Sequence of chain 1.A:
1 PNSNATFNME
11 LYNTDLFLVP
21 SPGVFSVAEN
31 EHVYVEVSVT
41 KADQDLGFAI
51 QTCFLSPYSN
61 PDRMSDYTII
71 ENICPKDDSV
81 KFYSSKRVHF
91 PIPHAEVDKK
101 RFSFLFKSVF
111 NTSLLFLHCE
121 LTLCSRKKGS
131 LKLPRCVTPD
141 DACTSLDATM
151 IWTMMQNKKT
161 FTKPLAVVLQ

A protein and the small-molecule ligand that binds it are described below.
Small molecule (SMILES): CC(=O)N[C@H]1[C@H](O[C@H]2[C@H](O[C@@H]3O[C@@H](C)[C@@H](O)[C@@H](O)[C@@H]3O)[C@@H](NC(C)=O)CO[C@@H]2CO[C@H]2O[C@@H](C)[C@@H](O)[C@@H](O)[C@@H]2O)O[C@H](CO)[C@@H](O[C@@H]2O[C@H](CO[C@@H]3O[C@H](CO)[C@@H](O)[C@H](O)[C@@H]3O)[C@@H](O)[C@H](O[C@@H]3O[C@H](CO)[C@@H](O)[C@H](O)[C@@H]3O)[C@@H]2O)[C@@H]1O

Binding-site contacts:
Ligand atom C8 contacts residue TYR58 of chain 1.A at 3.4 Å (hydrophobic).
Ligand atom O5 contacts residue PRO57 of chain 1.A at 3.6 Å (h-bond).
Ligand atom N2 contacts residue ASN4 of chain 1.B at 2.9 Å (h-bond).
Ligand atom O4 contacts residue TYR58 of chain 1.A at 4.0 Å.
Ligand atom O4 contacts residue THR112 of chain 1.A at 3.5 Å.
Ligand atom C6 contacts residue ARG63 of chain 1.A at 4.0 Å.
Ligand atom C2 contacts residue ASN4 of chain 1.B at 2.5 Å.
Ligand atom C4 contacts residue THR112 of chain 1.A at 3.8 Å.
Ligand atom C8 contacts residue PRO57 of chain 1.A at 4.0 Å (hydrophobic).
Ligand atom C5 contacts residue THR112 of chain 1.A at 3.6 Å.
Ligand atom O3 contacts residue ASN111 of chain 1.A at 3.4 Å.
Ligand atom C1 contacts residue PRO57 of chain 1.A at 4.0 Å (hydrophobic).
Ligand atom C4 contacts residue ASN111 of chain 1.A at 3.4 Å.
Ligand atom C8 contacts residue SER3 of chain 1.B at 3.1 Å.
Ligand atom O4 contacts residue ASN2 of chain 1.B at 3.6 Å (h-bond).
Ligand atom O7 contacts residue PRO1 of chain 1.B at 3.6 Å.
Ligand atom C2 contacts residue ASN2 of chain 1.B at 3.9 Å.
Ligand atom C7 contacts residue SER3 of chain 1.B at 3.6 Å.
Ligand atom O4 contacts residue ASN111 of chain 1.A at 2.9 Å (h-bond).
Ligand atom O6 contacts residue ASN111 of chain 1.A at 3.2 Å (h-bond).
Ligand atom C3 contacts residue ASN111 of chain 1.A at 3.9 Å.
Ligand atom C7 contacts residue TYR58 of chain 1.A at 3.4 Å (hydrophobic).
Ligand atom C6 contacts residue THR112 of chain 1.A at 2.6 Å.
Ligand atom C1 contacts residue ASN4 of chain 1.B at 1.4 Å.
Ligand atom O7 contacts residue ASN2 of chain 1.B at 3.7 Å.
Ligand atom C5 contacts residue PRO57 of chain 1.A at 3.7 Å (hydrophobic).
Ligand atom O7 contacts residue TYR58 of chain 1.A at 2.6 Å (h-bond).
Ligand atom C5 contacts residue ASN4 of chain 1.B at 3.6 Å.
Ligand atom O5 contacts residue ARG63 of chain 1.A at 3.0 Å (salt-bridge).
Ligand atom O7 contacts residue SER3 of chain 1.B at 2.9 Å (h-bond).
Ligand atom C5 contacts residue TYR58 of chain 1.A at 4.0 Å (hydrophobic).
Ligand atom O5 contacts residue ASN4 of chain 1.B at 2.3 Å (h-bond).
Ligand atom O6 contacts residue THR112 of chain 1.A at 1.4 Å.
Ligand atom O7 contacts residue ASN4 of chain 1.B at 3.6 Å.
Ligand atom O4 contacts residue PHE110 of chain 1.A at 3.8 Å.
Ligand atom C3 contacts residue ASN4 of chain 1.B at 3.9 Å.
Ligand atom C7 contacts residue ASN4 of chain 1.B at 3.5 Å.
Ligand atom C1 contacts residue ASN2 of chain 1.B at 3.7 Å.
Ligand atom O2 contacts residue ASN111 of chain 1.A at 2.9 Å (h-bond).
Ligand atom C1 contacts residue ARG63 of chain 1.A at 3.9 Å.

Sequence of chain 1.B:
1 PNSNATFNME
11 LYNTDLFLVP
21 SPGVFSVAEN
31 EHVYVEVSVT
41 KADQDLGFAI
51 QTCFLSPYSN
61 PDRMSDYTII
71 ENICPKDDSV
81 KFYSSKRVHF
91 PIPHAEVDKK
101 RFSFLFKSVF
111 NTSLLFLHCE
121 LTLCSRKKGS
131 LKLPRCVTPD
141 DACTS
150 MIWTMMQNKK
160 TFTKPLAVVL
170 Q